This small molecule binds to this protein.
Small molecule (SMILES): CC(=O)N[C@@H]1[C@@H](O)[C@H](O)[C@@H](CO)O[C@H]1O

Sequence of chain 1.A:
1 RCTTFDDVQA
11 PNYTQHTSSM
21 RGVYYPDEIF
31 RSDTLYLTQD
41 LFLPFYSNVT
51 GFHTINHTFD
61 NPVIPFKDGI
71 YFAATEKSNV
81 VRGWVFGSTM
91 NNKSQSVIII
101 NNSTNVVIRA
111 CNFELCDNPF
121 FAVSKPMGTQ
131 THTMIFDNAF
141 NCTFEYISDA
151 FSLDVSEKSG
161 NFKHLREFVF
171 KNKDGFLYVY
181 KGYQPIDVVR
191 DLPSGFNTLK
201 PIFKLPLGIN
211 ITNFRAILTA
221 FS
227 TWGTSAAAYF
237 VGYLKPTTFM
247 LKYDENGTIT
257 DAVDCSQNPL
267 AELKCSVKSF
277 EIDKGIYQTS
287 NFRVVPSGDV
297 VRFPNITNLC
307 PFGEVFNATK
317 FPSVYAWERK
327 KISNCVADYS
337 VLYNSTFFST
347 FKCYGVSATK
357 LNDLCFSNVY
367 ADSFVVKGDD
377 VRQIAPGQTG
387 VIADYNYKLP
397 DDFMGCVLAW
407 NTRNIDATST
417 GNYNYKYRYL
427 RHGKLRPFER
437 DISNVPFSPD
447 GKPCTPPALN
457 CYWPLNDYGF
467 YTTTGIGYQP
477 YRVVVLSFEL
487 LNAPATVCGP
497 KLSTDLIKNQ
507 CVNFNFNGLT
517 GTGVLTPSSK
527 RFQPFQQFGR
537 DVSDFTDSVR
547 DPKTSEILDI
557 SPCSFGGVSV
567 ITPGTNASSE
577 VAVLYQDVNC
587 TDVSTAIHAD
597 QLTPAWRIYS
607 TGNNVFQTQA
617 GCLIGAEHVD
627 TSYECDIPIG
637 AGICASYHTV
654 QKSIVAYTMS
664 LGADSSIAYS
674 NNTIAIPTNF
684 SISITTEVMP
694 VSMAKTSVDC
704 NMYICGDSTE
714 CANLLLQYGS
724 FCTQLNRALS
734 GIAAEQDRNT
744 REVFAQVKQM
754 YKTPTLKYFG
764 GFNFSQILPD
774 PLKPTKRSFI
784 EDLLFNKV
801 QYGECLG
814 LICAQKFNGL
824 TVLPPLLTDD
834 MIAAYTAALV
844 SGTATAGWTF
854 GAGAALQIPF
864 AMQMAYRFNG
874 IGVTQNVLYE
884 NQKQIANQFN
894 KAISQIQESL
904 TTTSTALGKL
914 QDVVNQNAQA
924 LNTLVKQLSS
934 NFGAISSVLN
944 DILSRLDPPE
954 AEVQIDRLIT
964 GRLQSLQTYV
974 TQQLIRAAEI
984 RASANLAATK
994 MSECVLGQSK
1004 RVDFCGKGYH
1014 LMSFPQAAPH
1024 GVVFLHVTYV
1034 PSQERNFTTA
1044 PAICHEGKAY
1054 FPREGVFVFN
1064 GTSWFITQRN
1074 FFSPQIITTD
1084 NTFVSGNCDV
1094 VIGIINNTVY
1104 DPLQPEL

Binding-site contacts:
Ligand atom C1 contacts residue ASN141 of chain 1.A at 1.5 Å.
Ligand atom O6 contacts residue ASN141 of chain 1.A at 4.2 Å.
Ligand atom C5 contacts residue ASN141 of chain 1.A at 3.5 Å.
Ligand atom C3 contacts residue ASN141 of chain 1.A at 3.9 Å.
Ligand atom O7 contacts residue PHE140 of chain 1.A at 3.5 Å.
Ligand atom N2 contacts residue PHE140 of chain 1.A at 3.8 Å.
Ligand atom N2 contacts residue ASN141 of chain 1.A at 3.1 Å (h-bond).
Ligand atom C7 contacts residue PHE140 of chain 1.A at 3.5 Å (hydrophobic).
Ligand atom C1 contacts residue PHE140 of chain 1.A at 4.3 Å (hydrophobic).
Ligand atom C8 contacts residue PHE140 of chain 1.A at 3.3 Å (hydrophobic).
Ligand atom C2 contacts residue ASN141 of chain 1.A at 2.6 Å.
Ligand atom O5 contacts residue ASN141 of chain 1.A at 2.3 Å (h-bond).
Ligand atom C2 contacts residue PHE140 of chain 1.A at 3.9 Å (hydrophobic).
Ligand atom O6 contacts residue TYR321 of chain 1.B at 4.1 Å.
Ligand atom C4 contacts residue ASN141 of chain 1.A at 4.3 Å.
Ligand atom C7 contacts residue ASN141 of chain 1.A at 4.2 Å.
Ligand atom C6 contacts residue TYR321 of chain 1.B at 4.4 Å (hydrophobic).
Ligand atom O6 contacts residue ILE438 of chain 1.B at 3.8 Å.

Sequence of chain 1.B:
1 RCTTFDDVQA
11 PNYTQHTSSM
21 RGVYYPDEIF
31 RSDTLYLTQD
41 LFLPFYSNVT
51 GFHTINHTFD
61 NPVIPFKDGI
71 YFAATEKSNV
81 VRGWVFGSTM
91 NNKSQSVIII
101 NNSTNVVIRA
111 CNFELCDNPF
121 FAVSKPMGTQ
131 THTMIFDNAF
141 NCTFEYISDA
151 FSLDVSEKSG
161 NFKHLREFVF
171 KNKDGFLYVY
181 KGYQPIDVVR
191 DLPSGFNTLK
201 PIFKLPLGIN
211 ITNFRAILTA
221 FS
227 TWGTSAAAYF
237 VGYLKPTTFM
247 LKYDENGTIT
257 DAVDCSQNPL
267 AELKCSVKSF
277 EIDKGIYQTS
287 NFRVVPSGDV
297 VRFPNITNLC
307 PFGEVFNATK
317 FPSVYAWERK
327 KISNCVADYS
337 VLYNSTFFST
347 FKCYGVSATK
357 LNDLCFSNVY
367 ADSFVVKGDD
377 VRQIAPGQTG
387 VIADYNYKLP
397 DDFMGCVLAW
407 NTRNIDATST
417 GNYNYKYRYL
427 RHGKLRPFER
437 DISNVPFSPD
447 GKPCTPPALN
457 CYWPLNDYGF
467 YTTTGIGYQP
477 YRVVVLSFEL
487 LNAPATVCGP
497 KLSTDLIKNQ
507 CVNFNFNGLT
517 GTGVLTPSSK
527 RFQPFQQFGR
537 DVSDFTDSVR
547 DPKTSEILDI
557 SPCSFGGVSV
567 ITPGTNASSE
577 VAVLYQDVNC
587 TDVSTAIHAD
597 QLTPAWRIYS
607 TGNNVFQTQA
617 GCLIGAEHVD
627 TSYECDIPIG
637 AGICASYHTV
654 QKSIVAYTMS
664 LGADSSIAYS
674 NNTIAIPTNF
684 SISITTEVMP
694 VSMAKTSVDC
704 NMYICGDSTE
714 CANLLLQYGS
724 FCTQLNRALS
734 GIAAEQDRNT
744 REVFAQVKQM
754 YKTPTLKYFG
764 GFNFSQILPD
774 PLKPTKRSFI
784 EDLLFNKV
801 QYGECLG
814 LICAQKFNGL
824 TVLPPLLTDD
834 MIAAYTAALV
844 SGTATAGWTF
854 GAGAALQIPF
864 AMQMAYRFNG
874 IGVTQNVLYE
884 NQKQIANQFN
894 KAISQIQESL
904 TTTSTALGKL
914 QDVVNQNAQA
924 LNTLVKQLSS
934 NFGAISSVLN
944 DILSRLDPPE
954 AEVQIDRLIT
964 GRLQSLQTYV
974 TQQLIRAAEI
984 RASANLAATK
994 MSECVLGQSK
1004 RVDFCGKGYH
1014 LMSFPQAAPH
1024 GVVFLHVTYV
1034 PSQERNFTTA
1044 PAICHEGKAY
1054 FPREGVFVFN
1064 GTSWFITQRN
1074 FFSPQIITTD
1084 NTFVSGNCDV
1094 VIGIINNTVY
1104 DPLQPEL